Binding-site contacts:
Ligand atom C1 contacts residue ASN67 of chain 30.A at 1.4 Å.
Ligand atom O7 contacts residue ASN67 of chain 30.A at 3.0 Å (h-bond).
Ligand atom O7 contacts residue MET118 of chain 30.A at 3.5 Å.
Ligand atom C5 contacts residue ASN67 of chain 30.A at 3.7 Å.
Ligand atom C7 contacts residue MET118 of chain 30.A at 4.0 Å (hydrophobic).
Ligand atom C3 contacts residue ASN67 of chain 30.A at 3.8 Å.
Ligand atom C2 contacts residue ASN67 of chain 30.A at 2.5 Å.
Ligand atom C7 contacts residue ASN67 of chain 30.A at 3.2 Å.
Ligand atom C8 contacts residue MET118 of chain 30.A at 3.8 Å (hydrophobic).
Ligand atom O5 contacts residue ASN67 of chain 30.A at 2.4 Å (h-bond).
Ligand atom C4 contacts residue ASN67 of chain 30.A at 4.2 Å.
Ligand atom C8 contacts residue PHE90 of chain 30.A at 4.0 Å (hydrophobic).
Ligand atom C8 contacts residue ASN67 of chain 30.A at 4.0 Å.
Ligand atom N2 contacts residue ASN67 of chain 30.A at 2.9 Å (h-bond).

The small molecule below binds the protein below.
Small molecule (SMILES): CC(=O)N[C@@H]1[C@@H](O)[C@H](O)[C@@H](CO)O[C@H]1O

Sequence of chain 30.A:
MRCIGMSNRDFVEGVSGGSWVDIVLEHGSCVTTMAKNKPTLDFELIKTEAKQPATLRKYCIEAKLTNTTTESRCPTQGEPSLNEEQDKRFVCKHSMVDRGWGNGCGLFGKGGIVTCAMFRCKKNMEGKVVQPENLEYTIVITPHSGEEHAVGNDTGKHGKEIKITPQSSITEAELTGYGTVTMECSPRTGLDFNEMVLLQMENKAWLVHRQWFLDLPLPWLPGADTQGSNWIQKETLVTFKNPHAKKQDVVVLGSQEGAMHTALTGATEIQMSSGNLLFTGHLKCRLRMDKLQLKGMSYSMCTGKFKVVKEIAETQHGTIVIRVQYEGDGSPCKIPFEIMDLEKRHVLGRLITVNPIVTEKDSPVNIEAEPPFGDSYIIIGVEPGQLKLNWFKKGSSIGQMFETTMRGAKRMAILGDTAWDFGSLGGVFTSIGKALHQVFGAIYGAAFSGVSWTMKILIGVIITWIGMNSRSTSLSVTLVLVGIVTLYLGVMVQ